Binding-site contacts:
Ligand atom C6 contacts residue MET415 of chain 2.B at 3.7 Å (hydrophobic).
Ligand atom O6 contacts residue GLY414 of chain 2.B at 3.5 Å.
Ligand atom O4' contacts residue GLY329 of chain 2.B at 4.0 Å.
Ligand atom O6 contacts residue MET415 of chain 2.B at 3.0 Å (h-bond).
Ligand atom P contacts residue GLY388 of chain 2.B at 4.0 Å.
Ligand atom C5 contacts residue MET415 of chain 2.B at 3.7 Å (hydrophobic).
Ligand atom N7 contacts residue GLY414 of chain 2.B at 3.5 Å.
Ligand atom C3' contacts residue ASP365 of chain 2.B at 3.7 Å.
Ligand atom C3' contacts residue MET75 of chain 2.B at 3.7 Å (hydrophobic).
Ligand atom O2P contacts residue GLY367 of chain 2.B at 3.2 Å (h-bond).
Ligand atom O3P contacts residue SER330 of chain 2.B at 3.2 Å (h-bond).
Ligand atom N3 contacts residue CYS332 of chain 2.B at 3.6 Å (h-bond).
Ligand atom O3P contacts residue SER389 of chain 2.B at 3.3 Å (h-bond).
Ligand atom O1P contacts residue GLY388 of chain 2.B at 3.1 Å (h-bond).
Ligand atom C5' contacts residue TYR412 of chain 2.B at 3.6 Å (hydrophobic).
Ligand atom O3' contacts residue MET75 of chain 2.B at 4.1 Å.
Ligand atom O2' contacts residue ASP365 of chain 2.B at 2.5 Å (salt-bridge).
Ligand atom O2P contacts residue SER330 of chain 2.B at 3.1 Å (h-bond).
Ligand atom O1P contacts residue SER389 of chain 2.B at 3.3 Å (h-bond).
Ligand atom C5' contacts residue GLY388 of chain 2.B at 4.0 Å.
Ligand atom O3' contacts residue MET386 of chain 2.B at 4.0 Å.
Ligand atom O2 contacts residue CYS332 of chain 2.B at 3.8 Å.
Ligand atom O2P contacts residue GLY329 of chain 2.B at 3.5 Å.
Ligand atom P contacts residue TYR412 of chain 2.B at 4.0 Å.
Ligand atom C8 contacts residue MET75 of chain 2.B at 3.5 Å (hydrophobic).
Ligand atom N7 contacts residue MET415 of chain 2.B at 3.2 Å (h-bond).
Ligand atom O1P contacts residue LEU387 of chain 2.B at 4.0 Å.
Ligand atom O3P contacts residue TYR412 of chain 2.B at 2.7 Å (h-bond).
Ligand atom C2' contacts residue ASP365 of chain 2.B at 3.9 Å.
Ligand atom O3' contacts residue ASP365 of chain 2.B at 3.1 Å (salt-bridge).
Ligand atom O5' contacts residue GLY366 of chain 2.B at 3.5 Å.
Ligand atom O3P contacts residue GLY388 of chain 2.B at 4.1 Å.
Ligand atom O2P contacts residue GLY366 of chain 2.B at 4.1 Å.
Ligand atom O5' contacts residue GLY388 of chain 2.B at 4.0 Å.
Ligand atom C2 contacts residue CYS332 of chain 2.B at 3.7 Å (hydrophobic).
Ligand atom O2 contacts residue THR334 of chain 2.B at 3.7 Å.
Ligand atom P contacts residue SER389 of chain 2.B at 4.0 Å.
Ligand atom C4' contacts residue ASP365 of chain 2.B at 3.5 Å.
Ligand atom O3' contacts residue ALA73 of chain 2.B at 3.2 Å.
Ligand atom N7 contacts residue MET75 of chain 2.B at 3.8 Å.

Sequence of chain 2.B:
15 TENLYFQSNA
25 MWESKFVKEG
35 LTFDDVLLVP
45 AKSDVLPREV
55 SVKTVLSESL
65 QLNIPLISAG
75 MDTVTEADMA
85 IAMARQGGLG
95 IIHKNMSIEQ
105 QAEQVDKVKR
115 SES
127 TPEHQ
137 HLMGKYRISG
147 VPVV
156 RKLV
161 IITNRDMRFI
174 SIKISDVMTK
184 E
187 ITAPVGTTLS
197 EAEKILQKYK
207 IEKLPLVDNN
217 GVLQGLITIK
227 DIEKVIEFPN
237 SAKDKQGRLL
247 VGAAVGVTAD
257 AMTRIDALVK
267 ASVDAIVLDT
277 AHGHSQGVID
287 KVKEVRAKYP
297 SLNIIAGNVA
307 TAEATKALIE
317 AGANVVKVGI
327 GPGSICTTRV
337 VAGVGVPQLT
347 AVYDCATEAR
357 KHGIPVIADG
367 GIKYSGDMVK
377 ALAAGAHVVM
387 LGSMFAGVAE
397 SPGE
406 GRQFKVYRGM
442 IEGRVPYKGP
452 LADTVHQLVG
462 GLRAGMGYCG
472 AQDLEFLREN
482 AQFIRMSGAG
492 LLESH

Sequence of chain 3.B:
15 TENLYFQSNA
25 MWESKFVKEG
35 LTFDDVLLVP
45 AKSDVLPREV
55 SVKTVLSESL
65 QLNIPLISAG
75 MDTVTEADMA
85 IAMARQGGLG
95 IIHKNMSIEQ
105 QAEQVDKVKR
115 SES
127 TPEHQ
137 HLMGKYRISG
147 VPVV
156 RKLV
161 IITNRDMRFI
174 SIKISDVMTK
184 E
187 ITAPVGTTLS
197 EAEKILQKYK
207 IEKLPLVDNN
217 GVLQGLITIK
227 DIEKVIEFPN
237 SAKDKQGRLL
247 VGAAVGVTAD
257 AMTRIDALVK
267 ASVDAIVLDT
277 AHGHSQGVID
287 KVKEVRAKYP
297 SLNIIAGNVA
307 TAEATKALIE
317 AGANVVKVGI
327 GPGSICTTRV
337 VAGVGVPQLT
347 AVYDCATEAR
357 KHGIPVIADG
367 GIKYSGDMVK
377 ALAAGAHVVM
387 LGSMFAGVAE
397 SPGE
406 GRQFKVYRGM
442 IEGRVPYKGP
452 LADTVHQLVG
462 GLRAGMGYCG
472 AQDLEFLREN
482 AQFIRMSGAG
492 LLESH

The small molecule below binds the protein below.
Small molecule (SMILES): O=c1[nH]c(=O)c2[nH+]cn([C@@H]3O[C@H](COP(=O)(O)O)[C@@H](O)[C@H]3O)c2[nH]1